Sequence of chain 1.A:
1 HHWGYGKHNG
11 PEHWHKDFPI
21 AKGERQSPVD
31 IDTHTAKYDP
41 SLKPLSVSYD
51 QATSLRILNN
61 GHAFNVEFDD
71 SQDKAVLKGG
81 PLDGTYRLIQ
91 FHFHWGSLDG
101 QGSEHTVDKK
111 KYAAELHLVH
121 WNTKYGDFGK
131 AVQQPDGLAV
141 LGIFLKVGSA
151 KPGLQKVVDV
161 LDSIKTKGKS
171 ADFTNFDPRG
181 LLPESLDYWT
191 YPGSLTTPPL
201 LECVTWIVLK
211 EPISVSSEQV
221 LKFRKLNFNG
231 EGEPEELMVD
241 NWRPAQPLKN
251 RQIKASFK

Binding-site contacts:
Ligand atom N3 contacts residue THR197 of chain 1.A at 3.2 Å (h-bond).
Ligand atom C5 contacts residue LEU195 of chain 1.A at 3.8 Å (hydrophobic).
Ligand atom NH contacts residue ZN1 of chain 1.B at 2.1 Å.
Ligand atom C2 contacts residue ZN1 of chain 1.B at 4.2 Å.
Ligand atom S1 contacts residue HIS92 of chain 1.A at 4.1 Å.
Ligand atom O1 contacts residue ZN1 of chain 1.B at 3.2 Å.
Ligand atom O1 contacts residue HIS117 of chain 1.A at 3.7 Å.
Ligand atom NH contacts residue THR197 of chain 1.A at 4.4 Å.
Ligand atom NH contacts residue GLU104 of chain 1.A at 4.1 Å.
Ligand atom O2 contacts residue ZN1 of chain 1.B at 4.0 Å.
Ligand atom S contacts residue ZN1 of chain 1.B at 3.1 Å.
Ligand atom C2 contacts residue HIS92 of chain 1.A at 4.2 Å.
Ligand atom NH contacts residue HIS94 of chain 1.A at 3.4 Å (h-bond).
Ligand atom C5 contacts residue GLN90 of chain 1.A at 4.4 Å.
Ligand atom O1 contacts residue VAL119 of chain 1.A at 3.9 Å.
Ligand atom O1 contacts residue HIS92 of chain 1.A at 3.4 Å.
Ligand atom C2 contacts residue LEU195 of chain 1.A at 4.0 Å (hydrophobic).
Ligand atom NH contacts residue THR196 of chain 1.A at 2.8 Å (h-bond).
Ligand atom O1 contacts residue TRP206 of chain 1.A at 4.1 Å.
Ligand atom S1 contacts residue LEU195 of chain 1.A at 4.2 Å.
Ligand atom C4 contacts residue LEU195 of chain 1.A at 3.7 Å (hydrophobic).
Ligand atom NH contacts residue HIS117 of chain 1.A at 3.6 Å (h-bond).
Ligand atom O1 contacts residue VAL140 of chain 1.A at 3.8 Å.
Ligand atom C2 contacts residue THR197 of chain 1.A at 4.3 Å.
Ligand atom O2 contacts residue TRP206 of chain 1.A at 3.4 Å.
Ligand atom S contacts residue HIS92 of chain 1.A at 3.9 Å.
Ligand atom O2 contacts residue LEU195 of chain 1.A at 3.5 Å.
Ligand atom C2 contacts residue THR196 of chain 1.A at 4.2 Å.
Ligand atom O2 contacts residue SER194 of chain 1.A at 4.0 Å.
Ligand atom S1 contacts residue GLN90 of chain 1.A at 3.8 Å.
Ligand atom S1 contacts residue VAL119 of chain 1.A at 3.9 Å.
Ligand atom N3 contacts residue THR196 of chain 1.A at 3.7 Å.
Ligand atom O2 contacts residue THR196 of chain 1.A at 3.0 Å (h-bond).
Ligand atom S contacts residue THR196 of chain 1.A at 3.9 Å.
Ligand atom NH contacts residue HIS92 of chain 1.A at 3.4 Å (h-bond).
Ligand atom C5 contacts residue THR197 of chain 1.A at 4.3 Å.
Ligand atom N3 contacts residue LEU195 of chain 1.A at 3.5 Å.
Ligand atom S contacts residue TRP206 of chain 1.A at 4.5 Å.
Ligand atom S contacts residue HIS117 of chain 1.A at 4.0 Å.
Ligand atom C4 contacts residue THR197 of chain 1.A at 3.2 Å.

A small-molecule ligand and the protein it binds are described below.
Small molecule (SMILES): NS(=O)(=O)c1nccs1